Binding-site contacts:
Ligand atom N3 contacts residue GLY149 of chain 1.I at 3.6 Å.
Ligand atom C9 contacts residue FAD1 of chain 1.CA at 3.8 Å.
Ligand atom O contacts residue HIS161 of chain 1.I at 3.0 Å (h-bond).
Ligand atom O2 contacts residue LEU230 of chain 1.J at 3.7 Å.
Ligand atom N2 contacts residue MET131 of chain 1.J at 1.4 Å.
Ligand atom C3 contacts residue MET131 of chain 1.J at 1.7 Å (hydrophobic).
Ligand atom N1 contacts residue HIS161 of chain 1.I at 3.1 Å (h-bond).
Ligand atom C2 contacts residue ILE160 of chain 1.I at 3.6 Å (hydrophobic).
Ligand atom O2 contacts residue PHE236 of chain 1.J at 3.1 Å.
Ligand atom C12 contacts residue FAD1 of chain 1.CA at 3.1 Å.
Ligand atom C11 contacts residue FAD1 of chain 1.CA at 3.4 Å.
Ligand atom C2 contacts residue PHE236 of chain 1.J at 3.6 Å (hydrophobic).
Ligand atom O2 contacts residue TYR128 of chain 1.J at 3.7 Å.
Ligand atom C3 contacts residue PHE236 of chain 1.J at 3.2 Å (hydrophobic).
Ligand atom N2 contacts residue PHE236 of chain 1.J at 3.4 Å.
Ligand atom C7 contacts residue FAD1 of chain 1.CA at 3.8 Å.
Ligand atom C2 contacts residue MET154 of chain 1.I at 3.4 Å (hydrophobic).
Ligand atom O1 contacts residue ILE160 of chain 1.I at 3.7 Å.
Ligand atom N1 contacts residue MET154 of chain 1.I at 3.1 Å (h-bond).
Ligand atom C5 contacts residue GLY149 of chain 1.I at 3.6 Å.
Ligand atom S contacts residue MET131 of chain 1.J at 2.5 Å.
Ligand atom C8 contacts residue FAD1 of chain 1.CA at 3.7 Å.
Ligand atom S contacts residue TYR128 of chain 1.J at 3.5 Å.
Ligand atom C11 contacts residue PHE178 of chain 1.J at 3.6 Å (hydrophobic).
Ligand atom O1 contacts residue MET131 of chain 1.J at 1.6 Å.
Ligand atom N3 contacts residue FAD1 of chain 1.CA at 3.5 Å (h-bond).
Ligand atom C13 contacts residue FAD1 of chain 1.CA at 3.2 Å.
Ligand atom C11 contacts residue TRP105 of chain 1.I at 3.5 Å (hydrophobic).
Ligand atom C2 contacts residue HIS161 of chain 1.I at 3.5 Å.
Ligand atom O1 contacts residue LEU230 of chain 1.J at 3.8 Å.
Ligand atom C9 contacts residue TYR126 of chain 1.J at 3.8 Å (hydrophobic).
Ligand atom C10 contacts residue FAD1 of chain 1.CA at 3.7 Å.
Ligand atom C2 contacts residue MET131 of chain 1.J at 2.9 Å (hydrophobic).
Ligand atom C6 contacts residue GLY149 of chain 1.I at 3.7 Å.
Ligand atom C5 contacts residue GLY150 of chain 1.I at 3.7 Å.
Ligand atom O3 contacts residue GLY149 of chain 1.I at 3.3 Å.
Ligand atom N1 contacts residue MET131 of chain 1.J at 3.6 Å.
Ligand atom C12 contacts residue PHE178 of chain 1.J at 3.5 Å (hydrophobic).
Ligand atom C1 contacts residue MET131 of chain 1.J at 3.2 Å (hydrophobic).
Ligand atom O2 contacts residue MET131 of chain 1.J at 2.2 Å.

Sequence of chain 1.I:
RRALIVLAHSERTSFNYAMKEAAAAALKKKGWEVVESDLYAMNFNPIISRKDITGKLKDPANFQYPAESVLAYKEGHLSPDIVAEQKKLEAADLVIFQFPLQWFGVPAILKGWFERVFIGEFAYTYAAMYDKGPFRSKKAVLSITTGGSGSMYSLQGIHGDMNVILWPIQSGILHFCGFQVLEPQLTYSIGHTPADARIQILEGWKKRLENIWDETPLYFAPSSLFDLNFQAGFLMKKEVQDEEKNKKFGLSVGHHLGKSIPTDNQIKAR

A protein and the small-molecule ligand that binds it are described below.
Small molecule (SMILES): Cc1onc(-c2ccccc2)c1C(=O)Nc1ncc([N+](=O)[O-])s1

Sequence of chain 1.J:
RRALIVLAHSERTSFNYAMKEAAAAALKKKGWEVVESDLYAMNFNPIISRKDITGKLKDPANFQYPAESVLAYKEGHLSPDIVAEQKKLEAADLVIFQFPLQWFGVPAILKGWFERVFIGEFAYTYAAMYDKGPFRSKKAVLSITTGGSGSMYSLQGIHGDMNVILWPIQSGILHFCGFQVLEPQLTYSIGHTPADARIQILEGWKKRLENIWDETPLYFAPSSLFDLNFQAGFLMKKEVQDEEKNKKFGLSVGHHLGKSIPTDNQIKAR